The small molecule below binds the protein below.
Small molecule (SMILES): C[C@]12CC[C@H]3[C@@H](CCC4=CC(=O)CC[C@@]43C)[C@@H]1CC[C@@H]2O

Sequence of chain 2.B:
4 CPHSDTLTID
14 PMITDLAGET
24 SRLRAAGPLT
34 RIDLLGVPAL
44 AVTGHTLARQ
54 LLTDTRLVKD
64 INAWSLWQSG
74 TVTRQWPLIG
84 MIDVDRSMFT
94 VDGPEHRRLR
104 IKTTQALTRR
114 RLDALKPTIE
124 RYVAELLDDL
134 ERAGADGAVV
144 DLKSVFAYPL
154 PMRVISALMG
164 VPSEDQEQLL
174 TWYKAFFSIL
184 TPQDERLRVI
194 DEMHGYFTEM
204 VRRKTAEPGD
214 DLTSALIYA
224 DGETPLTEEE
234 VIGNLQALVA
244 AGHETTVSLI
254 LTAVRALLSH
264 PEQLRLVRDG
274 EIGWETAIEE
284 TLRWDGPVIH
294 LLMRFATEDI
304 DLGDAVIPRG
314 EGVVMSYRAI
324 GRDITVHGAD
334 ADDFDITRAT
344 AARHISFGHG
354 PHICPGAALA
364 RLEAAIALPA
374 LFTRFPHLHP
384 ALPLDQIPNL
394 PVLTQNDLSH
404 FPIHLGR

Binding-site contacts:
Ligand atom O17 contacts residue THR248 of chain 2.B at 4.1 Å.
Ligand atom C11 contacts residue PHE180 of chain 2.B at 4.0 Å (hydrophobic).
Ligand atom C12 contacts residue GLN398 of chain 2.B at 3.9 Å.
Ligand atom C17 contacts residue GLN398 of chain 2.B at 3.8 Å.
Ligand atom C12 contacts residue PHE180 of chain 2.B at 3.9 Å (hydrophobic).
Ligand atom O3 contacts residue VAL87 of chain 2.B at 3.9 Å.
Ligand atom C2 contacts residue GLY83 of chain 2.B at 3.8 Å.
Ligand atom C17 contacts residue THR248 of chain 2.B at 4.0 Å.
Ligand atom C2 contacts residue PHE179 of chain 2.B at 3.6 Å (hydrophobic).
Ligand atom C4 contacts residue GLN239 of chain 2.B at 4.3 Å.
Ligand atom C12 contacts residue MET84 of chain 2.B at 4.0 Å (hydrophobic).
Ligand atom C3 contacts residue VAL87 of chain 2.B at 3.9 Å (hydrophobic).
Ligand atom C11 contacts residue MET84 of chain 2.B at 3.6 Å (hydrophobic).
Ligand atom O3 contacts residue GLN239 of chain 2.B at 3.6 Å.
Ligand atom C15 contacts residue HEM1 of chain 2.I at 4.0 Å.
Ligand atom C7 contacts residue PHE92 of chain 2.B at 3.9 Å (hydrophobic).
Ligand atom C1 contacts residue ALA243 of chain 2.B at 3.9 Å (hydrophobic).
Ligand atom C1 contacts residue PHE179 of chain 2.B at 3.8 Å (hydrophobic).
Ligand atom C13 contacts residue GLN398 of chain 2.B at 4.2 Å.
Ligand atom C19 contacts residue MET84 of chain 2.B at 3.4 Å (hydrophobic).
Ligand atom C2 contacts residue VAL87 of chain 2.B at 4.1 Å (hydrophobic).
Ligand atom C15 contacts residue ALA244 of chain 2.B at 3.9 Å (hydrophobic).
Ligand atom C8 contacts residue PHE92 of chain 2.B at 4.0 Å (hydrophobic).
Ligand atom C18 contacts residue MET84 of chain 2.B at 3.8 Å (hydrophobic).
Ligand atom C18 contacts residue LEU294 of chain 2.B at 4.0 Å (hydrophobic).
Ligand atom C15 contacts residue PHE92 of chain 2.B at 4.3 Å (hydrophobic).
Ligand atom C16 contacts residue ALA244 of chain 2.B at 4.2 Å (hydrophobic).
Ligand atom C9 contacts residue ALA243 of chain 2.B at 4.1 Å (hydrophobic).
Ligand atom O17 contacts residue GLN398 of chain 2.B at 2.9 Å (h-bond).
Ligand atom C18 contacts residue GLN398 of chain 2.B at 4.0 Å.
Ligand atom C4 contacts residue ALA240 of chain 2.B at 3.8 Å (hydrophobic).
Ligand atom C6 contacts residue PHE92 of chain 2.B at 3.7 Å (hydrophobic).
Ligand atom C6 contacts residue ALA240 of chain 2.B at 3.6 Å (hydrophobic).
Ligand atom C5 contacts residue ALA240 of chain 2.B at 4.0 Å (hydrophobic).
Ligand atom C19 contacts residue PHE92 of chain 2.B at 4.0 Å (hydrophobic).
Ligand atom C19 contacts residue GLY83 of chain 2.B at 3.9 Å.
Ligand atom C16 contacts residue HEM1 of chain 2.I at 3.5 Å.
Ligand atom C14 contacts residue ALA244 of chain 2.B at 3.9 Å (hydrophobic).
Ligand atom O17 contacts residue VAL291 of chain 2.B at 3.7 Å.
Ligand atom C7 contacts residue ALA240 of chain 2.B at 4.0 Å (hydrophobic).